Binding-site contacts:
Ligand atom O contacts residue VAL183 of chain 2.A at 3.6 Å.
Ligand atom O1P contacts residue ARG134 of chain 2.A at 2.8 Å (salt-bridge).
Ligand atom C contacts residue ASN231 of chain 2.A at 3.6 Å.
Ligand atom CD1 contacts residue LEU179 of chain 2.A at 3.8 Å (hydrophobic).
Ligand atom O2P contacts residue ARG61 of chain 2.A at 2.9 Å (salt-bridge).
Ligand atom N contacts residue LEU234 of chain 2.A at 3.5 Å.
Ligand atom NH2 contacts residue LEU48 of chain 2.A at 3.5 Å.
Ligand atom CG contacts residue P7T1 of chain 2.C at 3.7 Å.
Ligand atom O contacts residue ASN231 of chain 2.A at 2.9 Å (h-bond).
Ligand atom O contacts residue LEU179 of chain 2.A at 3.7 Å.
Ligand atom O3P contacts residue TYR135 of chain 2.A at 2.6 Å (h-bond).
Ligand atom CB contacts residue ASN180 of chain 2.A at 3.2 Å.
Ligand atom NE contacts residue GLU19 of chain 2.A at 2.7 Å (salt-bridge).
Ligand atom CA contacts residue ASN180 of chain 2.A at 3.4 Å.
Ligand atom CG1 contacts residue ASN180 of chain 2.A at 3.7 Å.
Ligand atom CG1 contacts residue GLY176 of chain 2.A at 3.7 Å.
Ligand atom CB contacts residue VAL51 of chain 2.A at 3.6 Å (hydrophobic).
Ligand atom O3P contacts residue ARG134 of chain 2.A at 2.9 Å (salt-bridge).
Ligand atom P contacts residue ARG134 of chain 2.A at 3.7 Å.
Ligand atom N contacts residue ASN180 of chain 2.A at 2.9 Å (h-bond).
Ligand atom O contacts residue GLU187 of chain 2.A at 3.5 Å (salt-bridge).
Ligand atom CG1 contacts residue LYS127 of chain 2.A at 3.8 Å.
Ligand atom CB contacts residue GLU187 of chain 2.A at 3.2 Å.
Ligand atom O contacts residue P7T1 of chain 2.C at 3.5 Å.
Ligand atom CB contacts residue TRP235 of chain 2.A at 3.4 Å (hydrophobic).
Ligand atom P contacts residue ARG61 of chain 2.A at 3.7 Å.
Ligand atom NE contacts residue VAL51 of chain 2.A at 3.7 Å.
Ligand atom O1P contacts residue ARG61 of chain 2.A at 2.9 Å (salt-bridge).
Ligand atom CZ contacts residue GLU19 of chain 2.A at 3.4 Å.
Ligand atom NH2 contacts residue GLU19 of chain 2.A at 2.8 Å (salt-bridge).
Ligand atom CD1 contacts residue GLY176 of chain 2.A at 3.7 Å.
Ligand atom N contacts residue LEU179 of chain 2.A at 3.5 Å.
Ligand atom C contacts residue LEU179 of chain 2.A at 3.7 Å (hydrophobic).
Ligand atom CA contacts residue ASN231 of chain 2.A at 3.8 Å.
Ligand atom N contacts residue GLU187 of chain 2.A at 3.7 Å.
Ligand atom C contacts residue ASN180 of chain 2.A at 3.6 Å.
Ligand atom CB contacts residue GLU19 of chain 2.A at 3.7 Å.
Ligand atom N contacts residue ASN231 of chain 2.A at 2.8 Å (h-bond).
Ligand atom CA contacts residue ASN231 of chain 2.A at 3.4 Å.
Ligand atom CA contacts residue GLU187 of chain 2.A at 3.8 Å.

The small molecule below binds the protein below.
Small molecule (SMILES): CC[C@H](C)[C@H](NC(=O)[C@H](COP(=O)(O)O)NC(=O)CNC(=O)[C@H](C)N)C(=O)N1CCC[C@H]1C(=O)NCC(=O)N[C@@H](CCCN=C(N)N)C(=O)N[C@@H](C)C=O

Sequence of chain 2.A:
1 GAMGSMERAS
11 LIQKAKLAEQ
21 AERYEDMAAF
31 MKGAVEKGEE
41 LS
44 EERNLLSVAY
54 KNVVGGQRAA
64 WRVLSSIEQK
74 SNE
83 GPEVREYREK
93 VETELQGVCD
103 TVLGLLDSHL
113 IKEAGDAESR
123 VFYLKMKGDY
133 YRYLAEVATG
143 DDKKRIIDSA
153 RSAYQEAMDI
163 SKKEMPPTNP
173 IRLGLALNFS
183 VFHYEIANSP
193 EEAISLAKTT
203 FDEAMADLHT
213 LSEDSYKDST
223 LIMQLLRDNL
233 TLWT